This small molecule binds to this protein.
Small molecule (SMILES): CC(=O)N[C@@H]1[C@@H](O)[C@H](O)[C@@H](CO)O[C@H]1O

Binding-site contacts:
Ligand atom C1 contacts residue TRP356 of chain 1.A at 3.8 Å (hydrophobic).
Ligand atom C1 contacts residue ASN64 of chain 1.A at 2.5 Å.
Ligand atom O7 contacts residue ASN64 of chain 1.A at 2.6 Å (h-bond).
Ligand atom C3 contacts residue TRP356 of chain 1.A at 4.0 Å (hydrophobic).
Ligand atom C7 contacts residue ASN64 of chain 1.A at 3.3 Å.
Ligand atom C8 contacts residue TRP356 of chain 1.A at 3.3 Å (hydrophobic).
Ligand atom N2 contacts residue TRP356 of chain 1.A at 3.6 Å.
Ligand atom O5 contacts residue ASN64 of chain 1.A at 3.3 Å (h-bond).
Ligand atom C2 contacts residue ASN64 of chain 1.A at 3.4 Å.
Ligand atom C8 contacts residue ASN64 of chain 1.A at 4.4 Å.
Ligand atom C7 contacts residue TRP356 of chain 1.A at 3.8 Å (hydrophobic).
Ligand atom N2 contacts residue ASN64 of chain 1.A at 3.5 Å (h-bond).
Ligand atom C2 contacts residue TRP356 of chain 1.A at 4.3 Å (hydrophobic).
Ligand atom O5 contacts residue TRP356 of chain 1.A at 4.5 Å.
Ligand atom C5 contacts residue TRP356 of chain 1.A at 4.4 Å (hydrophobic).

Sequence of chain 1.A:
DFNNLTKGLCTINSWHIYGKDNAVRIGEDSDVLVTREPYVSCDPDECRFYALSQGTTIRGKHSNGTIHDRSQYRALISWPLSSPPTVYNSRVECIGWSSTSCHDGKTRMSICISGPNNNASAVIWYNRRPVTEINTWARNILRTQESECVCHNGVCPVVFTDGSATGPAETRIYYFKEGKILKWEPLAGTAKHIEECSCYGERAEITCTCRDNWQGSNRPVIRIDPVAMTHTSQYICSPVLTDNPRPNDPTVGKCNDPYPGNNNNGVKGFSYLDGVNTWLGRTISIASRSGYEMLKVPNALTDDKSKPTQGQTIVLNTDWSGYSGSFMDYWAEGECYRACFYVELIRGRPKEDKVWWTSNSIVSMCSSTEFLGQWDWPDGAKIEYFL